Sequence of chain 1.E:
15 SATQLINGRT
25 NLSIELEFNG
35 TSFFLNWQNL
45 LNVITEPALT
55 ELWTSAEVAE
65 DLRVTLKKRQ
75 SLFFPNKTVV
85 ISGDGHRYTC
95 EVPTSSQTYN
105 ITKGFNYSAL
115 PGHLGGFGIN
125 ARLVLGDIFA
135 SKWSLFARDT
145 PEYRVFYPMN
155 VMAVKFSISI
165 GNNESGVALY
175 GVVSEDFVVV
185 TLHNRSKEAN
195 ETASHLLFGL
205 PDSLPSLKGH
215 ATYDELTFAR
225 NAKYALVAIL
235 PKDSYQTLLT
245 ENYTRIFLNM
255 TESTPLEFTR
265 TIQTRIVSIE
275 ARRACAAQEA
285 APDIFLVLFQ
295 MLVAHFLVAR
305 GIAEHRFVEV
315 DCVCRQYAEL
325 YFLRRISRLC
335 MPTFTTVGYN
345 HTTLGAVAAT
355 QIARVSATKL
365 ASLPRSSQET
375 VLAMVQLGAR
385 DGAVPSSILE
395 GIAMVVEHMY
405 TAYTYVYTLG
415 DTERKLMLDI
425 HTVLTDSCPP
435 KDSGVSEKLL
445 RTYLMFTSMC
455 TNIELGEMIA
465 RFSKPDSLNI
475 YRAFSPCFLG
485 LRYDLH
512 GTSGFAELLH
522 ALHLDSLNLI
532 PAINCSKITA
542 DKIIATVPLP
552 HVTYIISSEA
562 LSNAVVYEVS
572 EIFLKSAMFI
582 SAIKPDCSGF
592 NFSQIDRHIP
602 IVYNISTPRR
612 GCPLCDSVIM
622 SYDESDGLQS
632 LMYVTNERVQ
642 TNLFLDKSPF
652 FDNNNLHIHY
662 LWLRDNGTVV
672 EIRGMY

Binding-site contacts:
Ligand atom C3 contacts residue ASN253 of chain 1.E at 3.8 Å.
Ligand atom O7 contacts residue ASN253 of chain 1.E at 3.8 Å.
Ligand atom C8 contacts residue GLU261 of chain 1.E at 4.0 Å.
Ligand atom C2 contacts residue ASN253 of chain 1.E at 2.5 Å.
Ligand atom C4 contacts residue ASN253 of chain 1.E at 4.2 Å.
Ligand atom N2 contacts residue ASN253 of chain 1.E at 2.9 Å (h-bond).
Ligand atom C7 contacts residue ASN253 of chain 1.E at 3.5 Å.
Ligand atom N2 contacts residue SER257 of chain 1.E at 3.5 Å (h-bond).
Ligand atom O5 contacts residue THR265 of chain 1.E at 4.2 Å.
Ligand atom C1 contacts residue THR265 of chain 1.E at 4.0 Å.
Ligand atom C7 contacts residue SER257 of chain 1.E at 3.8 Å.
Ligand atom O5 contacts residue ASN253 of chain 1.E at 2.4 Å (h-bond).
Ligand atom O6 contacts residue ARG269 of chain 1.E at 3.8 Å.
Ligand atom C3 contacts residue THR265 of chain 1.E at 4.4 Å.
Ligand atom N2 contacts residue GLU261 of chain 1.E at 4.3 Å.
Ligand atom C8 contacts residue SER257 of chain 1.E at 3.3 Å.
Ligand atom C1 contacts residue ASN253 of chain 1.E at 1.4 Å.
Ligand atom C5 contacts residue ASN253 of chain 1.E at 3.7 Å.
Ligand atom C4 contacts residue THR265 of chain 1.E at 4.5 Å.
Ligand atom C5 contacts residue THR265 of chain 1.E at 3.7 Å.

The small molecule below binds the protein below.
Small molecule (SMILES): CC(=O)N[C@@H]1[C@@H](O)[C@H](O)[C@@H](CO)O[C@H]1O